Sequence of chain 1.A:
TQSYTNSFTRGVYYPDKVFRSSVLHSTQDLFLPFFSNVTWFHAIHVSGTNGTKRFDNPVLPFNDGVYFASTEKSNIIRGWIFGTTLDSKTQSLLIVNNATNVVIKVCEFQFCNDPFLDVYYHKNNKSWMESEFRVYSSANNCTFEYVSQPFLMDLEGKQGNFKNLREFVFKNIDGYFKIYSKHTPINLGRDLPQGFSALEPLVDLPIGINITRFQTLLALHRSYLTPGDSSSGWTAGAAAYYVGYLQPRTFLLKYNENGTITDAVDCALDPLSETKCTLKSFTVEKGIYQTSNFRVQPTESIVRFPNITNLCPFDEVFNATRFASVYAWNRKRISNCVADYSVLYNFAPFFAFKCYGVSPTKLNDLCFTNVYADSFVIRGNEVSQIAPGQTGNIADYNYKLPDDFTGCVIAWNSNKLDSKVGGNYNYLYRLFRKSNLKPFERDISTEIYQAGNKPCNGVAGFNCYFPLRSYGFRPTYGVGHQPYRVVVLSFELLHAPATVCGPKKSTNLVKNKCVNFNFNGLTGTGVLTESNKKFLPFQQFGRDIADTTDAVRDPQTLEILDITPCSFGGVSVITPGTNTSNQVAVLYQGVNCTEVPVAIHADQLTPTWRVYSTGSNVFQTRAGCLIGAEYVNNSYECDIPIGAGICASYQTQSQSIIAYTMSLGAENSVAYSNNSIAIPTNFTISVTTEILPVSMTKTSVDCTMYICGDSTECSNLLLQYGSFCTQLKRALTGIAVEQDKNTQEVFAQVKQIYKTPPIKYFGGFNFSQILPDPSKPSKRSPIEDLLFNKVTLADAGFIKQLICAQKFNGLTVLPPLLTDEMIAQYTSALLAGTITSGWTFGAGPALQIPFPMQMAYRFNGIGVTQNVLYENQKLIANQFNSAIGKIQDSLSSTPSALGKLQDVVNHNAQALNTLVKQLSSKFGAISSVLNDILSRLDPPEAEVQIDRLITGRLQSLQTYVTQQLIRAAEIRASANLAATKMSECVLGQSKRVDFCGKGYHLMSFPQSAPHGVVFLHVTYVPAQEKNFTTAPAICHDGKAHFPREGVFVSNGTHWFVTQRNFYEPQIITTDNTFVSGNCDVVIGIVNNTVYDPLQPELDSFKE

Binding-site contacts:
Ligand atom C5 contacts residue ASN328 of chain 1.A at 3.7 Å.
Ligand atom C2 contacts residue ASN328 of chain 1.A at 2.4 Å.
Ligand atom O5 contacts residue ASN328 of chain 1.A at 2.4 Å (h-bond).
Ligand atom O7 contacts residue ASN328 of chain 1.A at 4.4 Å.
Ligand atom C3 contacts residue GLN577 of chain 1.A at 4.4 Å.
Ligand atom C4 contacts residue ASN328 of chain 1.A at 4.2 Å.
Ligand atom C5 contacts residue GLN577 of chain 1.A at 4.1 Å.
Ligand atom C1 contacts residue GLN577 of chain 1.A at 4.5 Å.
Ligand atom O4 contacts residue GLN577 of chain 1.A at 4.0 Å.
Ligand atom C4 contacts residue GLN577 of chain 1.A at 3.5 Å.
Ligand atom C3 contacts residue ASN328 of chain 1.A at 3.8 Å.
Ligand atom N2 contacts residue ASN328 of chain 1.A at 2.8 Å (h-bond).
Ligand atom C6 contacts residue GLN577 of chain 1.A at 4.0 Å.
Ligand atom C2 contacts residue GLN577 of chain 1.A at 4.3 Å.
Ligand atom O7 contacts residue GLN577 of chain 1.A at 4.4 Å.
Ligand atom O6 contacts residue ASN328 of chain 1.A at 4.0 Å.
Ligand atom C1 contacts residue ASN328 of chain 1.A at 1.4 Å.
Ligand atom O3 contacts residue GLN577 of chain 1.A at 4.4 Å.
Ligand atom O5 contacts residue GLN577 of chain 1.A at 4.1 Å.
Ligand atom C7 contacts residue ASN328 of chain 1.A at 3.9 Å.
Ligand atom C6 contacts residue ASN328 of chain 1.A at 4.4 Å.

The small molecule below binds the protein below.
Small molecule (SMILES): CC(=O)N[C@@H]1[C@@H](O)[C@H](O)[C@@H](CO)O[C@H]1O